A small-molecule ligand and the protein it binds are described below.
Small molecule (SMILES): CC(=O)N[C@@H]1[C@@H](O)[C@H](O)[C@@H](CO)O[C@H]1O

Binding-site contacts:
Ligand atom C4 contacts residue ASN416 of chain 1.A at 4.2 Å.
Ligand atom N2 contacts residue PRO415 of chain 1.A at 4.3 Å.
Ligand atom C7 contacts residue ASN416 of chain 1.A at 3.6 Å.
Ligand atom C7 contacts residue PRO415 of chain 1.A at 4.2 Å (hydrophobic).
Ligand atom O5 contacts residue ASN416 of chain 1.A at 2.3 Å (h-bond).
Ligand atom C2 contacts residue ASN416 of chain 1.A at 2.4 Å.
Ligand atom C5 contacts residue ASN416 of chain 1.A at 3.7 Å.
Ligand atom N2 contacts residue ASN416 of chain 1.A at 3.0 Å (h-bond).
Ligand atom O7 contacts residue ASN416 of chain 1.A at 3.7 Å.
Ligand atom C1 contacts residue ASN416 of chain 1.A at 1.4 Å.
Ligand atom C8 contacts residue PRO415 of chain 1.A at 3.5 Å (hydrophobic).
Ligand atom C3 contacts residue ASN416 of chain 1.A at 3.8 Å.

Sequence of chain 1.A:
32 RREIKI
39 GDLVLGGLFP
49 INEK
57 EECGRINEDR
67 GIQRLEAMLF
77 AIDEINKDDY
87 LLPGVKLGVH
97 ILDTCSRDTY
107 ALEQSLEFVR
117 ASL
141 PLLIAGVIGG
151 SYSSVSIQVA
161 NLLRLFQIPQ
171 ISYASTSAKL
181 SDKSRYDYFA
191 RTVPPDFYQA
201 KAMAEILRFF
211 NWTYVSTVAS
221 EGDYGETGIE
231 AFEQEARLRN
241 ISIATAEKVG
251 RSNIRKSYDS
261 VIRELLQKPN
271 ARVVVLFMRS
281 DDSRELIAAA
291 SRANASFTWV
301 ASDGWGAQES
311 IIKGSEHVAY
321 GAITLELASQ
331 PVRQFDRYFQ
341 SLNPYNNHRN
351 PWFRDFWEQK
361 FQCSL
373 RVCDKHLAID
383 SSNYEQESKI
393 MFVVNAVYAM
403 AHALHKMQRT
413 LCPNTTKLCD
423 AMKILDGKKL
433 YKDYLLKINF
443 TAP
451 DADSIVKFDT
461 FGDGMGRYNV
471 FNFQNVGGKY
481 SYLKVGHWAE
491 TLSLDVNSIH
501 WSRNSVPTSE